Sequence of chain 1.A:
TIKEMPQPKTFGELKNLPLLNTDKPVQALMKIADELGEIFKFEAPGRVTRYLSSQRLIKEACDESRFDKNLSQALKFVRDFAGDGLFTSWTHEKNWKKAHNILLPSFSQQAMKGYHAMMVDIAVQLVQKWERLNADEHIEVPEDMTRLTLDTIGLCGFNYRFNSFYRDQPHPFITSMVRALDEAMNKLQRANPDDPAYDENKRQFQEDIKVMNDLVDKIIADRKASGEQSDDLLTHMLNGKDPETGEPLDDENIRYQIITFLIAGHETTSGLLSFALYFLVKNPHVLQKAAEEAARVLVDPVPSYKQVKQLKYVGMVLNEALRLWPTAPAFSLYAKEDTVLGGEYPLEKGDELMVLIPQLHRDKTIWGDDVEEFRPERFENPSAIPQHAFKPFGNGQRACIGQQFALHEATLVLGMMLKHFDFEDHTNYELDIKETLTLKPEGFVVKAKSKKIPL

This small molecule binds to this protein.
Small molecule (SMILES): O=C(CCCCC1CCCCC1)N[C@@H](Cc1ccccc1)C(=O)O

Binding-site contacts:
Ligand atom O2 contacts residue GLN74 of chain 1.A at 3.2 Å (h-bond).
Ligand atom C1 contacts residue ALA331 of chain 1.A at 3.5 Å (hydrophobic).
Ligand atom O2 contacts residue LEU189 of chain 1.A at 3.9 Å.
Ligand atom C3 contacts residue LEU76 of chain 1.A at 3.9 Å (hydrophobic).
Ligand atom C17 contacts residue LEU189 of chain 1.A at 4.1 Å (hydrophobic).
Ligand atom C11 contacts residue TYR52 of chain 1.A at 3.4 Å (hydrophobic).
Ligand atom O2 contacts residue SER73 of chain 1.A at 3.5 Å.
Ligand atom O1 contacts residue LEU30 of chain 1.A at 3.8 Å.
Ligand atom C1 contacts residue QSC1 of chain 1.E at 3.9 Å.
Ligand atom C3 contacts residue LEU438 of chain 1.A at 4.0 Å (hydrophobic).
Ligand atom O1 contacts residue TYR52 of chain 1.A at 2.6 Å (h-bond).
Ligand atom C6 contacts residue ALA331 of chain 1.A at 4.0 Å (hydrophobic).
Ligand atom O2 contacts residue ALA75 of chain 1.A at 3.0 Å (h-bond).
Ligand atom C12 contacts residue TYR52 of chain 1.A at 3.9 Å (hydrophobic).
Ligand atom C4 contacts residue ALA75 of chain 1.A at 3.6 Å (hydrophobic).
Ligand atom C6 contacts residue PRO330 of chain 1.A at 3.6 Å (hydrophobic).
Ligand atom N1 contacts residue TYR52 of chain 1.A at 4.0 Å.
Ligand atom C17 contacts residue ARG48 of chain 1.A at 3.2 Å.
Ligand atom C9 contacts residue VAL27 of chain 1.A at 3.9 Å (hydrophobic).
Ligand atom C1 contacts residue PRO330 of chain 1.A at 4.0 Å (hydrophobic).
Ligand atom C14 contacts residue THR50 of chain 1.A at 3.9 Å.
Ligand atom C7 contacts residue VAL27 of chain 1.A at 3.9 Å (hydrophobic).
Ligand atom C2 contacts residue QSC1 of chain 1.E at 3.6 Å.
Ligand atom C17 contacts residue GLN74 of chain 1.A at 3.9 Å.
Ligand atom O3 contacts residue SER73 of chain 1.A at 3.4 Å.
Ligand atom C6 contacts residue LEU438 of chain 1.A at 3.6 Å (hydrophobic).
Ligand atom O3 contacts residue GLN74 of chain 1.A at 2.7 Å (h-bond).
Ligand atom C16 contacts residue ARG48 of chain 1.A at 3.4 Å.
Ligand atom C2 contacts residue LEU438 of chain 1.A at 3.6 Å (hydrophobic).
Ligand atom C16 contacts residue GLN74 of chain 1.A at 3.8 Å.
Ligand atom C19 contacts residue LEU189 of chain 1.A at 4.0 Å (hydrophobic).
Ligand atom C13 contacts residue SER73 of chain 1.A at 3.6 Å.
Ligand atom C13 contacts residue ALA75 of chain 1.A at 4.0 Å (hydrophobic).
Ligand atom C14 contacts residue TYR52 of chain 1.A at 3.5 Å (hydrophobic).
Ligand atom C13 contacts residue GLN74 of chain 1.A at 3.3 Å.
Ligand atom C20 contacts residue LEU21 of chain 1.A at 3.7 Å (hydrophobic).
Ligand atom C3 contacts residue ALA75 of chain 1.A at 3.8 Å (hydrophobic).
Ligand atom C18 contacts residue LEU189 of chain 1.A at 3.5 Å (hydrophobic).
Ligand atom C1 contacts residue LEU438 of chain 1.A at 3.6 Å (hydrophobic).
Ligand atom C19 contacts residue LEU21 of chain 1.A at 4.0 Å (hydrophobic).